A protein and the small-molecule ligand that binds it are described below.
Small molecule (SMILES): [H]/N=C(\N)c1ccc([C@H]2[C@H]3C(=O)N(Cc4ccc5c(c4)OCO5)[C@@H](Cc4ccccc4)[C@H]3[C@@H]3CCCN32)cc1

Sequence of chain 1.A:
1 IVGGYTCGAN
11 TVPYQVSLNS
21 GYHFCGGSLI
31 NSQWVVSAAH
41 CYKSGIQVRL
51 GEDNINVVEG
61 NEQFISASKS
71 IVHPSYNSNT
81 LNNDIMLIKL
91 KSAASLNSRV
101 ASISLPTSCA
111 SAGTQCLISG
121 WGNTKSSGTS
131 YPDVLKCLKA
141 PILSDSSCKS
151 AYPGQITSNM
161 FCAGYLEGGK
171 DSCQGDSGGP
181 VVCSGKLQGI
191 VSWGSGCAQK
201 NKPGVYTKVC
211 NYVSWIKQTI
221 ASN

Binding-site contacts:
Ligand atom N1 contacts residue SER172 of chain 1.A at 3.7 Å.
Ligand atom N2 contacts residue SER172 of chain 1.A at 2.9 Å (h-bond).
Ligand atom O29 contacts residue GLN155 of chain 1.A at 3.4 Å (h-bond).
Ligand atom C31 contacts residue TRP193 of chain 1.A at 3.7 Å (hydrophobic).
Ligand atom O27 contacts residue THR80 of chain 1.A at 3.0 Å (h-bond).
Ligand atom N2 contacts residue ASP171 of chain 1.A at 2.9 Å (salt-bridge).
Ligand atom C9 contacts residue TRP193 of chain 1.A at 3.6 Å (hydrophobic).
Ligand atom C4 contacts residue TRP193 of chain 1.A at 3.5 Å (hydrophobic).
Ligand atom C3 contacts residue SER172 of chain 1.A at 3.4 Å.
Ligand atom C26 contacts residue LEU81 of chain 1.A at 3.5 Å (hydrophobic).
Ligand atom C10 contacts residue SER192 of chain 1.A at 3.6 Å.
Ligand atom C9 contacts residue GLY194 of chain 1.A at 3.3 Å.
Ligand atom C12 contacts residue GLN174 of chain 1.A at 3.8 Å.
Ligand atom C28 contacts residue THR80 of chain 1.A at 2.8 Å.
Ligand atom O21 contacts residue TRP193 of chain 1.A at 3.5 Å.
Ligand atom C13 contacts residue GLN174 of chain 1.A at 3.6 Å.
Ligand atom C6 contacts residue SER192 of chain 1.A at 3.6 Å.
Ligand atom C8 contacts residue GLY194 of chain 1.A at 3.7 Å.
Ligand atom C30 contacts residue TRP193 of chain 1.A at 3.7 Å (hydrophobic).
Ligand atom C9 contacts residue GLY196 of chain 1.A at 3.4 Å.
Ligand atom C22 contacts residue SER192 of chain 1.A at 3.0 Å.
Ligand atom N1 contacts residue ASP171 of chain 1.A at 2.7 Å (salt-bridge).
Ligand atom C25 contacts residue LEU81 of chain 1.A at 3.3 Å (hydrophobic).
Ligand atom C22 contacts residue TRP193 of chain 1.A at 3.8 Å (hydrophobic).
Ligand atom C3 contacts residue TRP193 of chain 1.A at 3.6 Å (hydrophobic).
Ligand atom O27 contacts residue LEU81 of chain 1.A at 2.9 Å.
Ligand atom C10 contacts residue SER177 of chain 1.A at 3.6 Å.
Ligand atom N1 contacts residue GLY196 of chain 1.A at 2.7 Å (h-bond).
Ligand atom C6 contacts residue TRP193 of chain 1.A at 3.5 Å (hydrophobic).
Ligand atom O21 contacts residue GLY194 of chain 1.A at 3.3 Å (h-bond).
Ligand atom N2 contacts residue GLY204 of chain 1.A at 3.7 Å.
Ligand atom N1 contacts residue GLY194 of chain 1.A at 3.8 Å.
Ligand atom C3 contacts residue GLY196 of chain 1.A at 3.7 Å.
Ligand atom C16 contacts residue HIS40 of chain 1.A at 3.7 Å.
Ligand atom C7 contacts residue TRP193 of chain 1.A at 3.6 Å (hydrophobic).
Ligand atom C5 contacts residue TRP193 of chain 1.A at 3.5 Å (hydrophobic).
Ligand atom C4 contacts residue GLY194 of chain 1.A at 3.6 Å.
Ligand atom C3 contacts residue ASP171 of chain 1.A at 3.5 Å.
Ligand atom C20 contacts residue TRP193 of chain 1.A at 3.5 Å (hydrophobic).
Ligand atom O27 contacts residue ASN79 of chain 1.A at 3.7 Å.